Binding-site contacts:
Ligand atom C11 contacts residue THR107 of chain 4.C at 3.5 Å.
Ligand atom O24 contacts residue ASN74 of chain 4.C at 2.9 Å (h-bond).
Ligand atom C33 contacts residue ASN57 of chain 4.C at 3.3 Å.
Ligand atom C04 contacts residue ASN57 of chain 4.C at 3.5 Å.
Ligand atom C39 contacts residue LYS70 of chain 4.C at 3.4 Å.
Ligand atom O61 contacts residue PRO38 of chain 2.C at 3.2 Å.
Ligand atom F37 contacts residue LEU56 of chain 4.C at 3.3 Å.
Ligand atom C29 contacts residue ASN53 of chain 4.C at 3.3 Å.
Ligand atom C54 contacts residue GLN67 of chain 4.C at 3.3 Å.
Ligand atom C05 contacts residue ASN57 of chain 4.C at 3.3 Å.
Ligand atom F40 contacts residue LEU69 of chain 4.C at 3.4 Å.
Ligand atom C52 contacts residue MET66 of chain 4.C at 3.5 Å (hydrophobic).
Ligand atom C19 contacts residue LYS70 of chain 4.C at 3.4 Å.
Ligand atom O23 contacts residue GLN179 of chain 2.C at 3.2 Å.
Ligand atom F17 contacts residue GLN179 of chain 2.C at 3.3 Å.
Ligand atom C32 contacts residue ASN57 of chain 4.C at 3.4 Å.
Ligand atom C38 contacts residue MET66 of chain 4.C at 3.2 Å (hydrophobic).
Ligand atom F58 contacts residue LEU172 of chain 2.C at 3.5 Å.
Ligand atom C35 contacts residue ASN57 of chain 4.C at 3.2 Å.
Ligand atom F40 contacts residue ILE73 of chain 4.C at 3.3 Å.
Ligand atom C43 contacts residue ASN57 of chain 4.C at 3.5 Å.
Ligand atom F37 contacts residue MET66 of chain 4.C at 3.1 Å.
Ligand atom C53 contacts residue GLN67 of chain 4.C at 3.2 Å.
Ligand atom O23 contacts residue LYS70 of chain 4.C at 2.9 Å (salt-bridge).
Ligand atom C29 contacts residue TYR130 of chain 4.C at 3.3 Å (hydrophobic).
Ligand atom N42 contacts residue ASN57 of chain 4.C at 2.5 Å (h-bond).
Ligand atom CL27 contacts residue ASN74 of chain 4.C at 3.0 Å.
Ligand atom C52 contacts residue GLN63 of chain 4.C at 3.4 Å.
Ligand atom F40 contacts residue LYS70 of chain 4.C at 3.1 Å.
Ligand atom C60 contacts residue THR54 of chain 4.C at 3.1 Å.
Ligand atom O44 contacts residue LYS70 of chain 4.C at 3.2 Å (salt-bridge).
Ligand atom O61 contacts residue ASN57 of chain 4.C at 2.6 Å (h-bond).
Ligand atom C08 contacts residue ASN53 of chain 4.C at 3.5 Å.
Ligand atom CL27 contacts residue ILE73 of chain 4.C at 3.5 Å.
Ligand atom N20 contacts residue LYS70 of chain 4.C at 3.5 Å.
Ligand atom F58 contacts residue ARG173 of chain 2.C at 3.2 Å.
Ligand atom C33 contacts residue ASN53 of chain 4.C at 3.4 Å.
Ligand atom N31 contacts residue ASN57 of chain 4.C at 2.9 Å (h-bond).
Ligand atom C28 contacts residue TYR130 of chain 4.C at 3.2 Å (hydrophobic).
Ligand atom C10 contacts residue THR107 of chain 4.C at 3.5 Å.

Sequence of chain 4.C:
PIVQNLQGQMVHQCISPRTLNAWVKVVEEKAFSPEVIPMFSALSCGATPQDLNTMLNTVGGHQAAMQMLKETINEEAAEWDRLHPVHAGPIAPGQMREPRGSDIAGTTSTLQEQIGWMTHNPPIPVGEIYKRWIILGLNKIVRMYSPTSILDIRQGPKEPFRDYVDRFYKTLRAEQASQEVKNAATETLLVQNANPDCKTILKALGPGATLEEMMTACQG

A protein and the small-molecule ligand that binds it are described below.
Small molecule (SMILES): CC(C)(C#Cc1ccc(-c2ccc(Cl)c3c(NS(C)(=O)=O)nn(CC(F)(F)F)c23)c([C@H](Cc2cc(F)cc(F)c2)NC(=O)Cn2nc(C(F)(F)F)c3c2CCCC3)n1)S(C)(=O)=O

Sequence of chain 2.C:
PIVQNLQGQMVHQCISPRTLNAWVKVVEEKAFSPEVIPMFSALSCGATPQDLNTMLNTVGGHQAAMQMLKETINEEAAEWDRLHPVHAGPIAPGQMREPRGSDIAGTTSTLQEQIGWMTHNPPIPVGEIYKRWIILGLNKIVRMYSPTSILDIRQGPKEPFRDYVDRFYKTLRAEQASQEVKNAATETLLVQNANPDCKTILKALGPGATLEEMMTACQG